Binding-site contacts:
Ligand atom C5 contacts residue ASN167 of chain 1.A at 4.0 Å.
Ligand atom C10 contacts residue GLY165 of chain 1.A at 3.8 Å.
Ligand atom C9 contacts residue GLY165 of chain 1.A at 3.8 Å.
Ligand atom O17 contacts residue HIS163 of chain 1.A at 2.7 Å (h-bond).
Ligand atom C8 contacts residue GLY166 of chain 1.A at 3.5 Å.
Ligand atom C1 contacts residue GLY168 of chain 1.A at 3.8 Å.
Ligand atom C11 contacts residue GLY165 of chain 1.A at 3.6 Å.
Ligand atom C8 contacts residue LYS145 of chain 1.A at 3.9 Å.
Ligand atom C10 contacts residue SER146 of chain 1.A at 3.4 Å.
Ligand atom C10 contacts residue GLY166 of chain 1.A at 3.7 Å.
Ligand atom C4 contacts residue GLY166 of chain 1.A at 3.8 Å.
Ligand atom C7 contacts residue GLY166 of chain 1.A at 3.7 Å.
Ligand atom C9 contacts residue THR144 of chain 1.A at 3.7 Å.
Ligand atom O17 contacts residue LYS145 of chain 1.A at 3.3 Å (salt-bridge).
Ligand atom C3 contacts residue GLY168 of chain 1.A at 3.6 Å.
Ligand atom C2 contacts residue GLY168 of chain 1.A at 3.5 Å.
Ligand atom C12 contacts residue VAL164 of chain 1.A at 3.6 Å (hydrophobic).
Ligand atom C9 contacts residue HIS163 of chain 1.A at 3.9 Å.
Ligand atom N16 contacts residue SER146 of chain 1.A at 3.9 Å.
Ligand atom C6 contacts residue ASN167 of chain 1.A at 3.8 Å.
Ligand atom C9 contacts residue GLY166 of chain 1.A at 3.5 Å.
Ligand atom C12 contacts residue CYS149 of chain 1.A at 3.9 Å (hydrophobic).
Ligand atom C10 contacts residue LYS145 of chain 1.A at 3.9 Å.
Ligand atom C8 contacts residue THR144 of chain 1.A at 3.3 Å.
Ligand atom O17 contacts residue THR144 of chain 1.A at 2.6 Å (h-bond).
Ligand atom O17 contacts residue GLY165 of chain 1.A at 3.5 Å (h-bond).
Ligand atom C11 contacts residue LYS145 of chain 1.A at 3.9 Å.
Ligand atom O17 contacts residue GLY166 of chain 1.A at 3.7 Å.
Ligand atom C3 contacts residue THR144 of chain 1.A at 3.8 Å.
Ligand atom C15 contacts residue SER146 of chain 1.A at 3.5 Å.
Ligand atom C9 contacts residue LYS145 of chain 1.A at 3.6 Å.
Ligand atom C1 contacts residue ASN167 of chain 1.A at 3.8 Å.
Ligand atom C5 contacts residue GLY166 of chain 1.A at 3.5 Å.
Ligand atom C11 contacts residue SER146 of chain 1.A at 3.5 Å.
Ligand atom C4 contacts residue GLY168 of chain 1.A at 3.9 Å.
Ligand atom C14 contacts residue SER146 of chain 1.A at 3.3 Å.
Ligand atom C9 contacts residue SER146 of chain 1.A at 3.7 Å.
Ligand atom C12 contacts residue SER146 of chain 1.A at 3.7 Å.
Ligand atom C13 contacts residue SER146 of chain 1.A at 3.6 Å.
Ligand atom C11 contacts residue HIS163 of chain 1.A at 3.6 Å.

Sequence of chain 1.A:
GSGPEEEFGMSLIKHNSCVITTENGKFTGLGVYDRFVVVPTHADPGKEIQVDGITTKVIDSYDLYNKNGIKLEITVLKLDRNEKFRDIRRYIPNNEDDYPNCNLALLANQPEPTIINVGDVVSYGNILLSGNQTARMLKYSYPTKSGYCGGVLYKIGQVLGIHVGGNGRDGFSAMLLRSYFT

The small molecule below binds the protein below.
Small molecule (SMILES): Oc1cc(-c2ccccc2)nc2ccccc12